Sequence of chain 1.L:
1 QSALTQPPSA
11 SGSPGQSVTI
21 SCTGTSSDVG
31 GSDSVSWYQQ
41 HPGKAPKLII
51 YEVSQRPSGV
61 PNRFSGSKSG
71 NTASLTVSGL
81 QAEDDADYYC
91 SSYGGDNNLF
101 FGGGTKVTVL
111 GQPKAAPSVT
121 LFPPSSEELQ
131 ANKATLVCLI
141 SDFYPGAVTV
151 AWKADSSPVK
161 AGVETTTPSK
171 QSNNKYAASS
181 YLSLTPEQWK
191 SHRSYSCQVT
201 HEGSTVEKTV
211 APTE

The small molecule below binds the protein below.
Small molecule (SMILES): C[C@H](CNNc1ccc(S(N)(=O)=O)cc1[N+](=O)[O-])c1ccccc1

Sequence of chain 1.K:
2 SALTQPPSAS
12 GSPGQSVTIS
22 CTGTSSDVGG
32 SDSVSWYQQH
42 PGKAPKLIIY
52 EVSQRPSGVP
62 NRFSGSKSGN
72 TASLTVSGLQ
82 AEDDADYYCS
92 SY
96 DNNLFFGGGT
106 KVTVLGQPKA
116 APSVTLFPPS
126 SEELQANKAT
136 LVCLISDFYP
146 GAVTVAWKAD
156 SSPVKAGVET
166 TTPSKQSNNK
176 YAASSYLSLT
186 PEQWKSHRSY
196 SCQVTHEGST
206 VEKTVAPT

Binding-site contacts:
Ligand atom C12 contacts residue PRO46 of chain 1.L at 3.8 Å (hydrophobic).
Ligand atom N1 contacts residue PHE101 of chain 1.K at 3.1 Å.
Ligand atom N3 contacts residue GLY103 of chain 1.K at 3.5 Å.
Ligand atom C4 contacts residue PRO46 of chain 1.L at 3.3 Å (hydrophobic).
Ligand atom C2 contacts residue PHE101 of chain 1.K at 3.3 Å (hydrophobic).
Ligand atom N1 contacts residue TYR38 of chain 1.L at 3.8 Å.
Ligand atom O contacts residue TYR38 of chain 1.L at 3.5 Å.
Ligand atom N3 contacts residue GLY102 of chain 1.K at 3.4 Å (h-bond).
Ligand atom O1 contacts residue LEU48 of chain 1.L at 3.3 Å (h-bond).
Ligand atom C8 contacts residue GLY102 of chain 1.K at 3.6 Å.
Ligand atom C5 contacts residue PRO46 of chain 1.L at 3.4 Å (hydrophobic).
Ligand atom C13 contacts residue PRO46 of chain 1.K at 3.8 Å (hydrophobic).
Ligand atom C8 contacts residue PHE101 of chain 1.K at 3.6 Å (hydrophobic).
Ligand atom C3 contacts residue PHE101 of chain 1.K at 3.4 Å (hydrophobic).
Ligand atom N contacts residue PHE101 of chain 1.K at 3.5 Å.
Ligand atom O contacts residue LEU48 of chain 1.L at 3.1 Å (h-bond).
Ligand atom C7 contacts residue GLY102 of chain 1.K at 3.0 Å.
Ligand atom C2 contacts residue TYR38 of chain 1.L at 3.6 Å (hydrophobic).
Ligand atom N3 contacts residue PHE101 of chain 1.K at 3.6 Å (h-bond).
Ligand atom C8 contacts residue PRO46 of chain 1.L at 3.8 Å (hydrophobic).
Ligand atom C9 contacts residue PRO46 of chain 1.L at 3.8 Å (hydrophobic).
Ligand atom C contacts residue TYR38 of chain 1.K at 3.4 Å (hydrophobic).
Ligand atom C14 contacts residue TYR38 of chain 1.L at 3.6 Å (hydrophobic).
Ligand atom O2 contacts residue ALA45 of chain 1.L at 3.3 Å.
Ligand atom C4 contacts residue PHE101 of chain 1.K at 3.7 Å (hydrophobic).
Ligand atom C12 contacts residue PRO46 of chain 1.K at 3.7 Å (hydrophobic).
Ligand atom C11 contacts residue GLN40 of chain 1.K at 3.5 Å.
Ligand atom C13 contacts residue TYR38 of chain 1.L at 3.7 Å (hydrophobic).
Ligand atom C6 contacts residue GLY102 of chain 1.K at 3.8 Å.
Ligand atom C11 contacts residue PRO46 of chain 1.L at 3.7 Å (hydrophobic).
Ligand atom N2 contacts residue LEU48 of chain 1.L at 3.5 Å (h-bond).
Ligand atom C11 contacts residue PRO46 of chain 1.K at 3.7 Å (hydrophobic).
Ligand atom C10 contacts residue PRO46 of chain 1.L at 3.6 Å (hydrophobic).
Ligand atom N2 contacts residue PRO46 of chain 1.L at 3.7 Å.
Ligand atom C12 contacts residue GLN40 of chain 1.K at 3.7 Å.
Ligand atom N3 contacts residue SER2 of chain 1.K at 2.8 Å.
Ligand atom C3 contacts residue PRO46 of chain 1.L at 3.7 Å (hydrophobic).
Ligand atom O2 contacts residue GLY103 of chain 1.K at 3.2 Å.
Ligand atom N contacts residue PRO46 of chain 1.L at 3.2 Å.
Ligand atom N1 contacts residue PRO46 of chain 1.L at 3.6 Å.